The protein below binds the small molecule below.
Small molecule (SMILES): O=C(Nc1ccc2c(c1)-c1ccccc1S2(=O)=O)N1CCC(F)(F)CC1

Binding-site contacts:
Ligand atom C20 contacts residue LEU500 of chain 2.A at 3.7 Å (hydrophobic).
Ligand atom N16 contacts residue ASP336 of chain 2.A at 2.6 Å (salt-bridge).
Ligand atom N19 contacts residue TYR384 of chain 2.A at 3.7 Å.
Ligand atom O18 contacts residue TYR384 of chain 2.A at 2.8 Å (h-bond).
Ligand atom C2 contacts residue MET420 of chain 2.A at 3.8 Å (hydrophobic).
Ligand atom C10 contacts residue PHE268 of chain 2.A at 3.2 Å (hydrophobic).
Ligand atom N19 contacts residue ASP336 of chain 2.A at 3.7 Å.
Ligand atom N16 contacts residue TYR467 of chain 2.A at 3.7 Å.
Ligand atom C17 contacts residue TYR384 of chain 2.A at 3.2 Å (hydrophobic).
Ligand atom C10 contacts residue HIS525 of chain 2.A at 3.6 Å.
Ligand atom C11 contacts residue PHE268 of chain 2.A at 2.9 Å (hydrophobic).
Ligand atom O15 contacts residue TRP526 of chain 2.A at 3.3 Å.
Ligand atom F25 contacts residue MET340 of chain 2.A at 3.4 Å.
Ligand atom C1 contacts residue TYR384 of chain 2.A at 3.5 Å (hydrophobic).
Ligand atom S13 contacts residue LEU409 of chain 2.A at 3.8 Å.
Ligand atom O14 contacts residue LEU409 of chain 2.A at 3.6 Å.
Ligand atom F25 contacts residue TRP337 of chain 2.A at 3.7 Å.
Ligand atom C2 contacts residue LEU429 of chain 2.A at 3.8 Å (hydrophobic).
Ligand atom F26 contacts residue MET340 of chain 2.A at 3.7 Å.
Ligand atom O18 contacts residue TYR467 of chain 2.A at 2.6 Å (h-bond).
Ligand atom C24 contacts residue GLN385 of chain 2.A at 3.8 Å.
Ligand atom C8 contacts residue TYR384 of chain 2.A at 3.6 Å (hydrophobic).
Ligand atom O15 contacts residue SO41 of chain 2.F at 3.1 Å (h-bond).
Ligand atom F25 contacts residue ASP336 of chain 2.A at 3.5 Å.
Ligand atom C9 contacts residue ASP336 of chain 2.A at 3.4 Å.
Ligand atom C8 contacts residue TYR467 of chain 2.A at 3.8 Å (hydrophobic).
Ligand atom C10 contacts residue TYR467 of chain 2.A at 3.6 Å (hydrophobic).
Ligand atom C6 contacts residue TYR384 of chain 2.A at 3.4 Å (hydrophobic).
Ligand atom C1 contacts residue MET420 of chain 2.A at 3.4 Å (hydrophobic).
Ligand atom C20 contacts residue ASP336 of chain 2.A at 3.0 Å.
Ligand atom C10 contacts residue ASP336 of chain 2.A at 3.3 Å.
Ligand atom C17 contacts residue ASP336 of chain 2.A at 3.6 Å.
Ligand atom C23 contacts residue TRP337 of chain 2.A at 3.5 Å (hydrophobic).
Ligand atom O14 contacts residue PHE268 of chain 2.A at 3.6 Å.
Ligand atom C21 contacts residue ASP336 of chain 2.A at 3.2 Å.
Ligand atom O15 contacts residue LEU409 of chain 2.A at 3.4 Å.
Ligand atom C17 contacts residue TYR467 of chain 2.A at 3.3 Å (hydrophobic).
Ligand atom C9 contacts residue TYR467 of chain 2.A at 3.4 Å (hydrophobic).
Ligand atom C3 contacts residue LEU418 of chain 2.A at 3.7 Å (hydrophobic).
Ligand atom N16 contacts residue VAL499 of chain 2.A at 3.8 Å.

Sequence of chain 2.A:
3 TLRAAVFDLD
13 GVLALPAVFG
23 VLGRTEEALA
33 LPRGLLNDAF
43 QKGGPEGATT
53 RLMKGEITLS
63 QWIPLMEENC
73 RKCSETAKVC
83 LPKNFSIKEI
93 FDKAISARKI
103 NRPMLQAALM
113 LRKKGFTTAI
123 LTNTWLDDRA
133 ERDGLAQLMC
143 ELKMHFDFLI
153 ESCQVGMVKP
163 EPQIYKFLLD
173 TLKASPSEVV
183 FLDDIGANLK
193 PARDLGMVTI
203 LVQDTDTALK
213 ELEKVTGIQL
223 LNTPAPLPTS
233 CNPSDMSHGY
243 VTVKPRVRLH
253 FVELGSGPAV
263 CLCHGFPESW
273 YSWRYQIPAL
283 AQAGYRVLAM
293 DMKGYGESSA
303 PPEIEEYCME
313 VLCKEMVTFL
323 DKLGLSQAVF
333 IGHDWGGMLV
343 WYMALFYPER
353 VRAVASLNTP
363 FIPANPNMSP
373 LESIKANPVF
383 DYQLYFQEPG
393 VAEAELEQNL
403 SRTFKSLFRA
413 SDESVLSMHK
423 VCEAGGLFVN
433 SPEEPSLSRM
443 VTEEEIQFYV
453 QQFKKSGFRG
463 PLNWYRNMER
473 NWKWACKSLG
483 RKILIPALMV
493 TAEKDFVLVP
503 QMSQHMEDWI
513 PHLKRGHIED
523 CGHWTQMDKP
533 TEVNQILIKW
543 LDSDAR